Binding-site contacts:
Ligand atom CAN contacts residue HIS47 of chain 1.A at 3.4 Å.
Ligand atom CBA contacts residue HIS44 of chain 1.A at 3.7 Å.
Ligand atom C contacts residue HIS44 of chain 1.A at 3.6 Å.
Ligand atom CAN contacts residue MET40 of chain 1.A at 3.7 Å (hydrophobic).
Ligand atom CAF contacts residue VAL139 of chain 1.A at 3.5 Å (hydrophobic).
Ligand atom CAW contacts residue HIS47 of chain 1.A at 3.6 Å.
Ligand atom CAJ contacts residue MET195 of chain 1.A at 3.0 Å (hydrophobic).
Ligand atom OXT contacts residue SER196 of chain 1.A at 2.6 Å (h-bond).
Ligand atom CAL contacts residue PRO38 of chain 1.A at 3.0 Å (hydrophobic).
Ligand atom CAA contacts residue PRO185 of chain 1.A at 3.1 Å (hydrophobic).
Ligand atom OAP contacts residue GLY46 of chain 1.A at 3.3 Å.
Ligand atom OXT contacts residue SER197 of chain 1.A at 3.4 Å (h-bond).
Ligand atom OAQ contacts residue HIS47 of chain 1.A at 2.7 Å (h-bond).
Ligand atom CAI contacts residue GLN164 of chain 1.A at 3.0 Å.
Ligand atom O contacts residue SER197 of chain 1.A at 3.2 Å (h-bond).
Ligand atom CAV contacts residue MET40 of chain 1.A at 3.8 Å (hydrophobic).
Ligand atom CAA contacts residue VAL187 of chain 1.A at 3.7 Å (hydrophobic).
Ligand atom CAU contacts residue GLY46 of chain 1.A at 3.5 Å.
Ligand atom CAI contacts residue GLN72 of chain 1.A at 3.7 Å.
Ligand atom CAL contacts residue THR39 of chain 1.A at 3.1 Å.
Ligand atom CAA contacts residue VAL184 of chain 1.A at 3.8 Å (hydrophobic).
Ligand atom C contacts residue SER197 of chain 1.A at 3.6 Å.
Ligand atom OXT contacts residue LYS160 of chain 1.A at 3.6 Å (salt-bridge).
Ligand atom OAP contacts residue VAL187 of chain 1.A at 3.0 Å (h-bond).
Ligand atom CAX contacts residue PRO38 of chain 1.A at 3.5 Å (hydrophobic).
Ligand atom CAM contacts residue HIS47 of chain 1.A at 3.6 Å.
Ligand atom CAH contacts residue PRO38 of chain 1.A at 3.5 Å (hydrophobic).
Ligand atom CAK contacts residue GLY46 of chain 1.A at 3.5 Å.
Ligand atom CA contacts residue LYS160 of chain 1.A at 3.4 Å.
Ligand atom C contacts residue SER196 of chain 1.A at 3.4 Å.
Ligand atom CAL contacts residue MET40 of chain 1.A at 3.5 Å (hydrophobic).
Ligand atom O contacts residue SER196 of chain 1.A at 3.6 Å.
Ligand atom CAE contacts residue VAL143 of chain 1.A at 3.7 Å (hydrophobic).
Ligand atom CAF contacts residue GLN164 of chain 1.A at 3.4 Å.
Ligand atom CAA contacts residue GLY46 of chain 1.A at 3.8 Å.
Ligand atom O contacts residue HIS44 of chain 1.A at 2.8 Å (h-bond).
Ligand atom CAG contacts residue MET195 of chain 1.A at 3.8 Å (hydrophobic).
Ligand atom CA contacts residue ASP161 of chain 1.A at 3.8 Å.
Ligand atom CA contacts residue MET195 of chain 1.A at 3.8 Å (hydrophobic).
Ligand atom CAT contacts residue HIS47 of chain 1.A at 3.3 Å.

The protein below binds the small molecule below.
Small molecule (SMILES): COc1ccc2c(c1)cc(C(=O)OCc1cc3ccccc3o1)n2CC(=O)O

Sequence of chain 1.A:
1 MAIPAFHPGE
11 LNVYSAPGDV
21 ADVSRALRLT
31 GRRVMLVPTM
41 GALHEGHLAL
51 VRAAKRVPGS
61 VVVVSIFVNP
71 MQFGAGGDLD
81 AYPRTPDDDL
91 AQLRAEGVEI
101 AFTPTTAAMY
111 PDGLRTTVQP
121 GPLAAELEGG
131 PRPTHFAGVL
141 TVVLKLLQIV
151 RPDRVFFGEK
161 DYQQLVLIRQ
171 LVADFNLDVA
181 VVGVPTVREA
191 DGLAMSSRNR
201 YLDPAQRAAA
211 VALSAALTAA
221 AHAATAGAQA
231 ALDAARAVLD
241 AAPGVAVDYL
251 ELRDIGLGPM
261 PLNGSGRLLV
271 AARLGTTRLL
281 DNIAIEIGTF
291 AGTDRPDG